Binding-site contacts:
Ligand atom C7 contacts residue GLY277 of chain 1.B at 3.6 Å.
Ligand atom C16 contacts residue ILE244 of chain 1.B at 3.9 Å (hydrophobic).
Ligand atom C9 contacts residue GLY277 of chain 1.B at 3.6 Å.
Ligand atom C6 contacts residue GLY277 of chain 1.B at 3.8 Å.
Ligand atom C4 contacts residue PRO264 of chain 1.B at 3.8 Å (hydrophobic).
Ligand atom C4 contacts residue MET265 of chain 1.B at 3.8 Å (hydrophobic).
Ligand atom C19 contacts residue ILE244 of chain 1.B at 3.8 Å (hydrophobic).
Ligand atom C7 contacts residue MET265 of chain 1.B at 3.7 Å (hydrophobic).
Ligand atom C10 contacts residue TYR245 of chain 1.B at 3.6 Å (hydrophobic).
Ligand atom C12 contacts residue GLN278 of chain 1.B at 3.9 Å.
Ligand atom C5 contacts residue MET265 of chain 1.B at 3.9 Å (hydrophobic).
Ligand atom C14 contacts residue PHE281 of chain 1.B at 3.6 Å (hydrophobic).
Ligand atom N3 contacts residue PHE281 of chain 1.B at 3.7 Å.
Ligand atom C2 contacts residue VAL274 of chain 1.B at 3.8 Å (hydrophobic).
Ligand atom N2 contacts residue MET265 of chain 1.B at 3.8 Å.
Ligand atom C11 contacts residue PHE248 of chain 1.B at 3.8 Å (hydrophobic).
Ligand atom N1 contacts residue MET265 of chain 1.B at 3.8 Å.
Ligand atom C11 contacts residue GLN278 of chain 1.B at 3.7 Å.
Ligand atom C3 contacts residue PRO264 of chain 1.B at 3.6 Å (hydrophobic).
Ligand atom C17 contacts residue VAL230 of chain 1.B at 3.6 Å (hydrophobic).
Ligand atom C17 contacts residue ILE244 of chain 1.B at 3.4 Å (hydrophobic).
Ligand atom C1 contacts residue TYR245 of chain 1.B at 3.5 Å (hydrophobic).
Ligand atom C2 contacts residue GLU273 of chain 1.B at 3.7 Å.
Ligand atom C15 contacts residue LEU227 of chain 1.B at 3.9 Å (hydrophobic).
Ligand atom N2 contacts residue GLY277 of chain 1.B at 3.8 Å.
Ligand atom C10 contacts residue PHE281 of chain 1.B at 3.7 Å (hydrophobic).
Ligand atom C13 contacts residue PHE248 of chain 1.B at 3.8 Å (hydrophobic).
Ligand atom C3 contacts residue GLU273 of chain 1.B at 3.9 Å.
Ligand atom N1 contacts residue TYR245 of chain 1.B at 2.7 Å (h-bond).
Ligand atom C10 contacts residue GLN278 of chain 1.B at 3.8 Å.
Ligand atom C17 contacts residue SER229 of chain 1.B at 3.6 Å.
Ligand atom C15 contacts residue PHE281 of chain 1.B at 3.8 Å (hydrophobic).
Ligand atom C7 contacts residue TYR245 of chain 1.B at 3.8 Å (hydrophobic).
Ligand atom C9 contacts residue MET265 of chain 1.B at 3.8 Å (hydrophobic).
Ligand atom N4 contacts residue GLN278 of chain 1.B at 3.1 Å (h-bond).
Ligand atom C11 contacts residue TYR245 of chain 1.B at 3.2 Å (hydrophobic).
Ligand atom C9 contacts residue TYR245 of chain 1.B at 3.5 Å (hydrophobic).
Ligand atom C18 contacts residue ILE244 of chain 1.B at 3.4 Å (hydrophobic).
Ligand atom N1 contacts residue GLY277 of chain 1.B at 3.8 Å.
Ligand atom C19 contacts residue PHE281 of chain 1.B at 3.7 Å (hydrophobic).

Sequence of chain 1.B:
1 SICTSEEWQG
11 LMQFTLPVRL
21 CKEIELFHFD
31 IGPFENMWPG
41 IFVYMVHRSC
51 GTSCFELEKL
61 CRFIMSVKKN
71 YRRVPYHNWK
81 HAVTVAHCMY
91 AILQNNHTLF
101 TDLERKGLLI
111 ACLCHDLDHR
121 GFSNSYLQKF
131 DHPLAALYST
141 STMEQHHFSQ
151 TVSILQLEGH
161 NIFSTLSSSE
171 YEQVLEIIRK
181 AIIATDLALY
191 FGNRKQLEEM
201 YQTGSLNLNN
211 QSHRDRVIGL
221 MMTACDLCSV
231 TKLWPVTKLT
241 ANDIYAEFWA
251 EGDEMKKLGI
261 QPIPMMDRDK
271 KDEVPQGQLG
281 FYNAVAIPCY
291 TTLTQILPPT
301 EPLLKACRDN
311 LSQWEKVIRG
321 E

A protein and the small-molecule ligand that binds it are described below.
Small molecule (SMILES): c1ccc(-c2c[nH]c(CCc3cnc4ccccc4n3)n2)cc1